Sequence of chain 1.C:
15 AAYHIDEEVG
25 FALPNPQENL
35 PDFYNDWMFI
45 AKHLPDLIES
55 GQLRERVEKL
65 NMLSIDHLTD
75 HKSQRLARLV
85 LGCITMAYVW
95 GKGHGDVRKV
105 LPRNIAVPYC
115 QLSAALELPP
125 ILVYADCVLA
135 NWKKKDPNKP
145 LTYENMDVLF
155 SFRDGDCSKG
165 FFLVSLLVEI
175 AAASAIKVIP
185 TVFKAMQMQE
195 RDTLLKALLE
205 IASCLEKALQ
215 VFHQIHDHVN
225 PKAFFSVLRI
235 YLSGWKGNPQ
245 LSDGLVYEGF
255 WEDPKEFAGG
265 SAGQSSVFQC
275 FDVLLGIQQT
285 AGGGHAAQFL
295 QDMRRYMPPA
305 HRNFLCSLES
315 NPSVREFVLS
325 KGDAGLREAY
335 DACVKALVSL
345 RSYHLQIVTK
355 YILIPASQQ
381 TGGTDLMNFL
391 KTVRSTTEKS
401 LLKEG

The small molecule below binds the protein below.
Small molecule (SMILES): N[C@@H](CC(=O)c1ccccc1NC=O)C(=O)O

Binding-site contacts:
Ligand atom CAG contacts residue GLN350 of chain 1.C at 3.1 Å.
Ligand atom CG contacts residue TYR347 of chain 1.C at 4.1 Å (hydrophobic).
Ligand atom CAO contacts residue GLN350 of chain 1.C at 3.6 Å.
Ligand atom OD1 contacts residue TYR347 of chain 1.C at 4.3 Å.
Ligand atom CAH contacts residue GLN350 of chain 1.C at 3.0 Å.
Ligand atom OD1 contacts residue HIS217 of chain 1.C at 3.0 Å (h-bond).
Ligand atom CAJ contacts residue GLN350 of chain 1.C at 3.1 Å.
Ligand atom CAI contacts residue GLN350 of chain 1.C at 3.5 Å.
Ligand atom N contacts residue HIS217 of chain 1.C at 4.1 Å.
Ligand atom CB contacts residue HIS217 of chain 1.C at 4.0 Å.
Ligand atom CAJ contacts residue TYR347 of chain 1.C at 4.0 Å (hydrophobic).
Ligand atom CD2 contacts residue TYR347 of chain 1.C at 4.4 Å (hydrophobic).
Ligand atom CB contacts residue TYR347 of chain 1.C at 4.0 Å (hydrophobic).
Ligand atom OXT contacts residue HIS217 of chain 1.C at 4.2 Å.
Ligand atom CD2 contacts residue GLN350 of chain 1.C at 3.5 Å.
Ligand atom C contacts residue HIS217 of chain 1.C at 4.2 Å.
Ligand atom N contacts residue LEU213 of chain 1.C at 3.6 Å.
Ligand atom CG contacts residue GLN350 of chain 1.C at 4.4 Å.
Ligand atom CG contacts residue HIS217 of chain 1.C at 3.7 Å.
Ligand atom CA contacts residue HIS217 of chain 1.C at 3.5 Å.